Binding-site contacts:
Ligand atom O7 contacts residue ASN8 of chain 1.B at 3.0 Å (h-bond).
Ligand atom C8 contacts residue ASN128 of chain 1.B at 4.5 Å.
Ligand atom O5 contacts residue CYS6 of chain 1.B at 4.4 Å.
Ligand atom C2 contacts residue ASN8 of chain 1.B at 2.5 Å.
Ligand atom O7 contacts residue ASN128 of chain 1.B at 2.3 Å (h-bond).
Ligand atom O3 contacts residue ASN128 of chain 1.B at 4.5 Å.
Ligand atom C1 contacts residue ASN8 of chain 1.B at 1.4 Å.
Ligand atom C3 contacts residue ASN8 of chain 1.B at 3.8 Å.
Ligand atom C2 contacts residue ASN128 of chain 1.B at 3.6 Å.
Ligand atom O5 contacts residue ASN8 of chain 1.B at 2.4 Å (h-bond).
Ligand atom C5 contacts residue ASN8 of chain 1.B at 3.7 Å.
Ligand atom C7 contacts residue ASN128 of chain 1.B at 3.3 Å.
Ligand atom C4 contacts residue ASN8 of chain 1.B at 4.2 Å.
Ligand atom C8 contacts residue ASN8 of chain 1.B at 4.3 Å.
Ligand atom C6 contacts residue CYS6 of chain 1.B at 4.4 Å (hydrophobic).
Ligand atom C1 contacts residue ASN128 of chain 1.B at 4.4 Å.
Ligand atom O6 contacts residue CYS6 of chain 1.B at 3.7 Å.
Ligand atom N2 contacts residue ASN8 of chain 1.B at 2.9 Å (h-bond).
Ligand atom N2 contacts residue ASN128 of chain 1.B at 3.8 Å.
Ligand atom C7 contacts residue ASN8 of chain 1.B at 3.1 Å.

Sequence of chain 1.B:
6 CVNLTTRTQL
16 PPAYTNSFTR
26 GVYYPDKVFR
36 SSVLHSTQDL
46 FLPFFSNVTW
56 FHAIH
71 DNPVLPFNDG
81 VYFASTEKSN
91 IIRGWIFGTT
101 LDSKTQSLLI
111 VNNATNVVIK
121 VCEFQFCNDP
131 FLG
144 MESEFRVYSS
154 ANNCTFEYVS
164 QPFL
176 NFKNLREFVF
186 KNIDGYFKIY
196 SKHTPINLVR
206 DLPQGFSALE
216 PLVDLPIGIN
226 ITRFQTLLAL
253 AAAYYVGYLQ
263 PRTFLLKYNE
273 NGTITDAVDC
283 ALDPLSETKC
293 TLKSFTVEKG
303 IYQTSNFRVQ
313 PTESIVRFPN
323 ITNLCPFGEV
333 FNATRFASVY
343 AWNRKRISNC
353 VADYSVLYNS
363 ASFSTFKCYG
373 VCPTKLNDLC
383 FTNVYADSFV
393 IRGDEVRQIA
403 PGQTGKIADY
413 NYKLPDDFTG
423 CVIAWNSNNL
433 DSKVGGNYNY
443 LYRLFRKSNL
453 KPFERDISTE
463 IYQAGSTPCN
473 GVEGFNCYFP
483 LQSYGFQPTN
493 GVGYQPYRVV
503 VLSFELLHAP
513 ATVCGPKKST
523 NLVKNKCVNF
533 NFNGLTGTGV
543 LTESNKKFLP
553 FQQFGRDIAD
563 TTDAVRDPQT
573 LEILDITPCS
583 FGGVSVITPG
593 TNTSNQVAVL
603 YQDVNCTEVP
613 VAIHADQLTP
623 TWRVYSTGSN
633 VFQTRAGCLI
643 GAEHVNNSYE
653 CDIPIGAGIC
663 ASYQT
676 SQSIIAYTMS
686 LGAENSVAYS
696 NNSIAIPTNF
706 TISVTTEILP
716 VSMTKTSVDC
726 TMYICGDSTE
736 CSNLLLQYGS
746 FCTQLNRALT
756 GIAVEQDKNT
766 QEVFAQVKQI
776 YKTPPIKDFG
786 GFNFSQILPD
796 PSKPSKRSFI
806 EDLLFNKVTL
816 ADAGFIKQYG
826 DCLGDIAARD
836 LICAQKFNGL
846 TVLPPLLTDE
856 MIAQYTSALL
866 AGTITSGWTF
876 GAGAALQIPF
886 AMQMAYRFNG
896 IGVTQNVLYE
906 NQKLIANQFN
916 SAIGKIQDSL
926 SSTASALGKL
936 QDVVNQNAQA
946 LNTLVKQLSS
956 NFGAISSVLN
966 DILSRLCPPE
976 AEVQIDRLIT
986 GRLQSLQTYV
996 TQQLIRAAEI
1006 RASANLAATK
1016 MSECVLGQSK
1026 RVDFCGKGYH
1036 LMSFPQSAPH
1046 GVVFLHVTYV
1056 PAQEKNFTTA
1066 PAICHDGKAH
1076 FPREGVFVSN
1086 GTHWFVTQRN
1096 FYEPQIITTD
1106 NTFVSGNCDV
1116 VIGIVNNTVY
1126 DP

A small-molecule ligand and the protein it binds are described below.
Small molecule (SMILES): CC(=O)N[C@@H]1[C@@H](O)[C@H](O)[C@@H](CO)O[C@H]1O